Sequence of chain 1.A:
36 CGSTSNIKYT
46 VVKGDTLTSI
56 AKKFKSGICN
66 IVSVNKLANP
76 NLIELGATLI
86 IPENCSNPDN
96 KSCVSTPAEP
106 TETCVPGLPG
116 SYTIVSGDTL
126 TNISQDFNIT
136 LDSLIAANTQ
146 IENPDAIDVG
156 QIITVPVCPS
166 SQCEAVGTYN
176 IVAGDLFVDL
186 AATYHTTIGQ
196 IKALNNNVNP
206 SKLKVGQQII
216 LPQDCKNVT

Binding-site contacts:
Ligand atom O7 contacts residue LEU80 of chain 1.A at 3.3 Å.
Ligand atom O7 contacts residue VAL183 of chain 1.A at 2.9 Å (h-bond).
Ligand atom C7 contacts residue LEU80 of chain 1.A at 3.4 Å (hydrophobic).
Ligand atom O3 contacts residue LEU80 of chain 1.A at 3.1 Å (h-bond).
Ligand atom O7 contacts residue PHE182 of chain 1.A at 3.4 Å (h-bond).
Ligand atom O6 contacts residue ASN76 of chain 1.A at 2.7 Å (h-bond).
Ligand atom C6 contacts residue PRO205 of chain 1.A at 3.4 Å (hydrophobic).
Ligand atom O5 contacts residue SER206 of chain 1.A at 3.5 Å.
Ligand atom O6 contacts residue LEU77 of chain 1.A at 3.3 Å.
Ligand atom C4 contacts residue GLU79 of chain 1.A at 3.2 Å.
Ligand atom C8 contacts residue VAL46 of chain 1.A at 3.5 Å (hydrophobic).
Ligand atom C6 contacts residue ILE78 of chain 1.A at 3.5 Å (hydrophobic).
Ligand atom O7 contacts residue SER206 of chain 1.A at 3.0 Å (h-bond).
Ligand atom C8 contacts residue ILE176 of chain 1.A at 3.4 Å (hydrophobic).
Ligand atom O7 contacts residue GLY179 of chain 1.A at 2.8 Å (h-bond).
Ligand atom O6 contacts residue ILE78 of chain 1.A at 3.0 Å (h-bond).
Ligand atom O5 contacts residue LEU181 of chain 1.A at 3.5 Å.
Ligand atom O7 contacts residue THR51 of chain 1.A at 3.3 Å.
Ligand atom O3 contacts residue PRO205 of chain 1.A at 2.9 Å (h-bond).
Ligand atom O5 contacts residue PRO205 of chain 1.A at 3.5 Å (h-bond).
Ligand atom O6 contacts residue ILE193 of chain 1.A at 3.3 Å.
Ligand atom C4 contacts residue SER206 of chain 1.A at 3.5 Å.
Ligand atom C5 contacts residue LEU181 of chain 1.A at 3.5 Å (hydrophobic).
Ligand atom O7 contacts residue THR53 of chain 1.A at 2.6 Å (h-bond).
Ligand atom O1 contacts residue ASN76 of chain 1.A at 3.3 Å (h-bond).
Ligand atom N2 contacts residue ASN76 of chain 1.A at 2.9 Å (h-bond).
Ligand atom C7 contacts residue THR53 of chain 1.A at 3.4 Å.
Ligand atom O5 contacts residue GLU79 of chain 1.A at 3.2 Å.
Ligand atom O6 contacts residue LEU208 of chain 1.A at 2.9 Å (h-bond).
Ligand atom O6 contacts residue LYS207 of chain 1.A at 3.3 Å (salt-bridge).
Ligand atom O6 contacts residue LEU80 of chain 1.A at 3.1 Å (h-bond).
Ligand atom C8 contacts residue PRO75 of chain 1.A at 3.5 Å (hydrophobic).
Ligand atom O4 contacts residue SER206 of chain 1.A at 3.0 Å (h-bond).
Ligand atom N2 contacts residue LEU208 of chain 1.A at 2.8 Å (h-bond).
Ligand atom C8 contacts residue ASP180 of chain 1.A at 3.5 Å.
Ligand atom O5 contacts residue ASN76 of chain 1.A at 3.1 Å (h-bond).
Ligand atom N2 contacts residue ILE78 of chain 1.A at 2.8 Å (h-bond).
Ligand atom O3 contacts residue ASN76 of chain 1.A at 2.9 Å (h-bond).
Ligand atom O6 contacts residue SER206 of chain 1.A at 3.1 Å.
Ligand atom O6 contacts residue PRO205 of chain 1.A at 2.7 Å (h-bond).

The protein below binds the small molecule below.
Small molecule (SMILES): CC(=O)N[C@@H]1[C@@H](O)[C@H](O[C@@H]2O[C@H](CO)[C@@H](O[C@@H]3O[C@H](CO)[C@@H](O[C@@H]4O[C@H](CO)[C@@H](O)[C@H](O)[C@H]4NC(C)=O)[C@H](O)[C@H]3NC(C)=O)[C@H](O)[C@H]2NC(C)=O)[C@@H](CO)O[C@@H]1O